Sequence of chain 1.C:
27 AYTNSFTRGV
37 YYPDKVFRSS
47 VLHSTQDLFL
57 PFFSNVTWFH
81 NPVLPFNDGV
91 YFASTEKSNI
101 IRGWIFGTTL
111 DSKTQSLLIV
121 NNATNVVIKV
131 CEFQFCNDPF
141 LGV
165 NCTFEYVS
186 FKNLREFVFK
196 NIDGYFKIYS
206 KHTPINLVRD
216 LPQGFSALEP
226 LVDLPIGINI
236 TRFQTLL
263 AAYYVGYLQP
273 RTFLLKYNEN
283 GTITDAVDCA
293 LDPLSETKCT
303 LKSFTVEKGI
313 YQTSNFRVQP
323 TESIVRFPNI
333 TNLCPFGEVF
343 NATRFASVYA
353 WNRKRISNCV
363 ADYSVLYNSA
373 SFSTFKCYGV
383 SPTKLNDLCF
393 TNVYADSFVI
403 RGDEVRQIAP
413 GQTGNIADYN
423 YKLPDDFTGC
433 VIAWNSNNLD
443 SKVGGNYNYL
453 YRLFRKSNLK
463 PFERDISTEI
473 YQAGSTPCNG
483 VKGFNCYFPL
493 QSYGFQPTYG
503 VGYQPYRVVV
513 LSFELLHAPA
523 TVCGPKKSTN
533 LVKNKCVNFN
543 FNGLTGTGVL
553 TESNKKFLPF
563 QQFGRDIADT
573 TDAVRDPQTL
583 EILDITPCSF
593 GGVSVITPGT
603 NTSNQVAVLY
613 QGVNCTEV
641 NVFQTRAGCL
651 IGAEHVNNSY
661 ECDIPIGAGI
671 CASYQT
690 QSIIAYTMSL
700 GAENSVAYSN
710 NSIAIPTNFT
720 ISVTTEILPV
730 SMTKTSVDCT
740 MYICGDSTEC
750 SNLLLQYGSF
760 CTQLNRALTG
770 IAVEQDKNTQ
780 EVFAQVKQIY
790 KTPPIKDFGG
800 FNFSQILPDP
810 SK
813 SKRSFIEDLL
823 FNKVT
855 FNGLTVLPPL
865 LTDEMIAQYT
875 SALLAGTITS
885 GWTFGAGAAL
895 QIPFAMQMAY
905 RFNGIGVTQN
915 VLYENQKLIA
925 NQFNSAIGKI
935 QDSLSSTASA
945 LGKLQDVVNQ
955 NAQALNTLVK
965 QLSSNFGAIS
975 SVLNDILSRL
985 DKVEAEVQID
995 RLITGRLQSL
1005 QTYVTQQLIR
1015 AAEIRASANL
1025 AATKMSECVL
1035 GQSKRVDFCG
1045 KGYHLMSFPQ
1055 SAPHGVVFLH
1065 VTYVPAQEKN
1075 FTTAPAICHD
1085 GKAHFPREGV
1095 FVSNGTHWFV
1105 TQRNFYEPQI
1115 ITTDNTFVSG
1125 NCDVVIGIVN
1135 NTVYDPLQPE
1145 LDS

A protein and the small-molecule ligand that binds it are described below.
Small molecule (SMILES): CC(=O)N[C@@H]1[C@@H](O)[C@H](O)[C@@H](CO)O[C@H]1O

Binding-site contacts:
Ligand atom C2 contacts residue ASN61 of chain 1.C at 2.5 Å.
Ligand atom N2 contacts residue ASN61 of chain 1.C at 3.0 Å (h-bond).
Ligand atom C1 contacts residue TYR28 of chain 1.C at 4.4 Å (hydrophobic).
Ligand atom C3 contacts residue ASN61 of chain 1.C at 3.8 Å.
Ligand atom C7 contacts residue ASN61 of chain 1.C at 3.3 Å.
Ligand atom C5 contacts residue ASN61 of chain 1.C at 3.7 Å.
Ligand atom C8 contacts residue TYR28 of chain 1.C at 4.1 Å (hydrophobic).
Ligand atom O7 contacts residue ASN61 of chain 1.C at 3.0 Å (h-bond).
Ligand atom C4 contacts residue ASN61 of chain 1.C at 4.2 Å.
Ligand atom C1 contacts residue ASN61 of chain 1.C at 1.5 Å.
Ligand atom O5 contacts residue ASN61 of chain 1.C at 2.3 Å (h-bond).
Ligand atom C7 contacts residue TYR28 of chain 1.C at 4.0 Å (hydrophobic).
Ligand atom O7 contacts residue TYR28 of chain 1.C at 4.4 Å.
Ligand atom N2 contacts residue TYR28 of chain 1.C at 4.1 Å.